A small-molecule ligand and the protein it binds are described below.
Small molecule (SMILES): CC(=O)N[C@@H]1[C@@H](O)[C@H](O)[C@@H](CO)O[C@H]1O

Binding-site contacts:
Ligand atom C3 contacts residue ASN212 of chain 2.E at 3.8 Å.
Ligand atom C2 contacts residue ASN212 of chain 2.E at 2.4 Å.
Ligand atom O7 contacts residue ASN212 of chain 2.E at 4.5 Å.
Ligand atom O5 contacts residue ASN212 of chain 2.E at 2.4 Å (h-bond).
Ligand atom C7 contacts residue ASN212 of chain 2.E at 3.9 Å.
Ligand atom N2 contacts residue ASN212 of chain 2.E at 2.9 Å (h-bond).
Ligand atom C1 contacts residue ILE211 of chain 2.E at 4.2 Å (hydrophobic).
Ligand atom C4 contacts residue ASN212 of chain 2.E at 4.2 Å.
Ligand atom C1 contacts residue ASN212 of chain 2.E at 1.4 Å.
Ligand atom N2 contacts residue ILE211 of chain 2.E at 4.3 Å.
Ligand atom C5 contacts residue ASN212 of chain 2.E at 3.7 Å.

Sequence of chain 2.E:
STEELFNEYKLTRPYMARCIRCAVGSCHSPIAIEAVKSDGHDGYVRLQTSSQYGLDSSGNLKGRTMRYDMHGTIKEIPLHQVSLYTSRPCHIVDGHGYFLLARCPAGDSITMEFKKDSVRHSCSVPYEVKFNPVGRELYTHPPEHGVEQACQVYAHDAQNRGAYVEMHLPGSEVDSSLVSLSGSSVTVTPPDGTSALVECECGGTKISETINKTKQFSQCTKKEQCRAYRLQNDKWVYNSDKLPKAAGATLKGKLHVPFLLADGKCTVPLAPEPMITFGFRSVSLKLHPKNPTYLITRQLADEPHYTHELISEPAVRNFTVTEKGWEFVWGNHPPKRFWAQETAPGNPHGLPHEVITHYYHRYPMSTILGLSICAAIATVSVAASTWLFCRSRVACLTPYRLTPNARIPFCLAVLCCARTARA